The protein below binds the small molecule below.
Small molecule (SMILES): CN[C@H](CC(=O)O)C(=O)O

Sequence of chain 1.A:
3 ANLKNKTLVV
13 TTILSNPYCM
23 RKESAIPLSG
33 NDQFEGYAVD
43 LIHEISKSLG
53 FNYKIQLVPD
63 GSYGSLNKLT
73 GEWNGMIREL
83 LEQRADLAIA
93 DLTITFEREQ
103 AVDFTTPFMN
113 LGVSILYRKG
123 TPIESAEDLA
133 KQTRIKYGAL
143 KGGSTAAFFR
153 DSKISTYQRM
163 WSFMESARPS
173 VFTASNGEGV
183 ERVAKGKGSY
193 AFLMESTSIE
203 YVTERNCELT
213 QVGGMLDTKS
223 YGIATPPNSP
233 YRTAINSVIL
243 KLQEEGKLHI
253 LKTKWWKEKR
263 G

Binding-site contacts:
Ligand atom CA contacts residue ASP93 of chain 1.A at 3.7 Å.
Ligand atom CG contacts residue SER146 of chain 1.A at 3.5 Å.
Ligand atom O contacts residue ASP93 of chain 1.A at 3.6 Å.
Ligand atom O contacts residue LEU94 of chain 1.A at 3.7 Å.
Ligand atom CG contacts residue GLU197 of chain 1.A at 3.8 Å.
Ligand atom CAA contacts residue TYR65 of chain 1.A at 3.8 Å (hydrophobic).
Ligand atom OD2 contacts residue LEU142 of chain 1.A at 4.1 Å.
Ligand atom C contacts residue ARG100 of chain 1.A at 3.6 Å.
Ligand atom OD2 contacts residue GLY145 of chain 1.A at 3.3 Å.
Ligand atom OXT contacts residue TYR65 of chain 1.A at 3.4 Å.
Ligand atom O contacts residue THR95 of chain 1.A at 2.9 Å (h-bond).
Ligand atom N contacts residue THR95 of chain 1.A at 3.8 Å.
Ligand atom OD1 contacts residue SER146 of chain 1.A at 2.6 Å (h-bond).
Ligand atom CB contacts residue TYR65 of chain 1.A at 3.9 Å (hydrophobic).
Ligand atom N contacts residue TYR65 of chain 1.A at 4.0 Å.
Ligand atom O contacts residue TYR65 of chain 1.A at 4.1 Å.
Ligand atom OD1 contacts residue GLU197 of chain 1.A at 3.5 Å (salt-bridge).
Ligand atom OD2 contacts residue GLU197 of chain 1.A at 4.1 Å.
Ligand atom N contacts residue GLU197 of chain 1.A at 4.2 Å.
Ligand atom N contacts residue ASP93 of chain 1.A at 2.8 Å (salt-bridge).
Ligand atom CAA contacts residue GLU197 of chain 1.A at 4.0 Å.
Ligand atom C contacts residue ASP93 of chain 1.A at 4.1 Å.
Ligand atom OXT contacts residue ARG100 of chain 1.A at 2.8 Å (salt-bridge).
Ligand atom CA contacts residue TYR65 of chain 1.A at 3.6 Å (hydrophobic).
Ligand atom OD1 contacts residue THR95 of chain 1.A at 3.6 Å.
Ligand atom CG contacts residue GLY145 of chain 1.A at 4.4 Å.
Ligand atom OD2 contacts residue SER146 of chain 1.A at 3.0 Å (h-bond).
Ligand atom CAA contacts residue TYR223 of chain 1.A at 3.9 Å (hydrophobic).
Ligand atom CAA contacts residue ASP93 of chain 1.A at 3.0 Å.
Ligand atom C contacts residue TYR65 of chain 1.A at 3.6 Å (hydrophobic).
Ligand atom O contacts residue ARG100 of chain 1.A at 3.0 Å (salt-bridge).
Ligand atom N contacts residue TYR223 of chain 1.A at 4.2 Å.
Ligand atom CA contacts residue THR95 of chain 1.A at 4.4 Å.
Ligand atom C contacts residue THR95 of chain 1.A at 3.9 Å.